Sequence of chain 2.A:
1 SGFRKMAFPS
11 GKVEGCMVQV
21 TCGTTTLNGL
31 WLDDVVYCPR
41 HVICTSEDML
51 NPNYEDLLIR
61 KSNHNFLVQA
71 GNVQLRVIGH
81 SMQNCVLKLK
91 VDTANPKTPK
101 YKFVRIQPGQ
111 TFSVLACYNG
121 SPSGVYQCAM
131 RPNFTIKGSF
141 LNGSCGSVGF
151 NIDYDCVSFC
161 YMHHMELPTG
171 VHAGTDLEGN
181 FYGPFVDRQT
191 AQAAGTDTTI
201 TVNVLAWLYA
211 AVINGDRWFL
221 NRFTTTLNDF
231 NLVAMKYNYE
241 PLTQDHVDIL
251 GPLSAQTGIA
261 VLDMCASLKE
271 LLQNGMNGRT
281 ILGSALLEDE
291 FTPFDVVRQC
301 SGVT

Binding-site contacts:
Ligand atom C10 contacts residue MET49 of chain 2.A at 3.3 Å (hydrophobic).
Ligand atom C01 contacts residue THR45 of chain 2.A at 4.1 Å.
Ligand atom F12 contacts residue MET165 of chain 2.A at 3.7 Å.
Ligand atom C10 contacts residue GLN189 of chain 2.A at 4.0 Å.
Ligand atom C11 contacts residue MET49 of chain 2.A at 3.3 Å (hydrophobic).
Ligand atom C11 contacts residue HIS41 of chain 2.A at 3.9 Å.
Ligand atom N07 contacts residue HIS164 of chain 2.A at 4.3 Å.
Ligand atom C09 contacts residue GLN189 of chain 2.A at 4.0 Å.
Ligand atom F12 contacts residue HIS164 of chain 2.A at 3.5 Å.
Ligand atom C01 contacts residue SER46 of chain 2.A at 4.2 Å.
Ligand atom S14 contacts residue MET49 of chain 2.A at 3.9 Å.
Ligand atom F12 contacts residue HIS41 of chain 2.A at 3.1 Å.
Ligand atom C10 contacts residue ARG188 of chain 2.A at 3.9 Å.
Ligand atom C13 contacts residue MET165 of chain 2.A at 4.0 Å (hydrophobic).
Ligand atom C08 contacts residue GLN189 of chain 2.A at 3.7 Å.
Ligand atom C10 contacts residue ASP187 of chain 2.A at 4.4 Å.
Ligand atom N03 contacts residue SER46 of chain 2.A at 3.8 Å.
Ligand atom C13 contacts residue HIS164 of chain 2.A at 3.5 Å.
Ligand atom C01 contacts residue HIS41 of chain 2.A at 3.9 Å.
Ligand atom C10 contacts residue MET165 of chain 2.A at 3.7 Å (hydrophobic).
Ligand atom F12 contacts residue MET49 of chain 2.A at 3.4 Å.
Ligand atom C08 contacts residue MET49 of chain 2.A at 4.2 Å (hydrophobic).
Ligand atom F12 contacts residue ASP187 of chain 2.A at 3.5 Å.
Ligand atom C01 contacts residue THR25 of chain 2.A at 3.9 Å.
Ligand atom N07 contacts residue MET165 of chain 2.A at 4.3 Å.
Ligand atom C09 contacts residue MET49 of chain 2.A at 4.1 Å (hydrophobic).
Ligand atom C09 contacts residue ARG188 of chain 2.A at 4.3 Å.
Ligand atom C11 contacts residue HIS164 of chain 2.A at 3.6 Å.
Ligand atom C02 contacts residue MET49 of chain 2.A at 3.4 Å (hydrophobic).
Ligand atom N04 contacts residue MET49 of chain 2.A at 3.9 Å.
Ligand atom C13 contacts residue HIS41 of chain 2.A at 3.5 Å.
Ligand atom C01 contacts residue CYS44 of chain 2.A at 3.1 Å (hydrophobic).
Ligand atom S14 contacts residue HIS41 of chain 2.A at 3.3 Å.
Ligand atom F12 contacts residue ARG188 of chain 2.A at 4.3 Å.
Ligand atom C09 contacts residue MET165 of chain 2.A at 4.0 Å (hydrophobic).
Ligand atom C11 contacts residue MET165 of chain 2.A at 3.4 Å (hydrophobic).
Ligand atom C13 contacts residue MET49 of chain 2.A at 3.6 Å (hydrophobic).
Ligand atom C01 contacts residue MET49 of chain 2.A at 3.9 Å (hydrophobic).
Ligand atom C05 contacts residue MET49 of chain 2.A at 4.1 Å (hydrophobic).
Ligand atom N03 contacts residue MET49 of chain 2.A at 3.5 Å.

The small molecule below binds the protein below.
Small molecule (SMILES): Cc1nnc(CN2CCC=C(F)C2)s1